Sequence of chain 51.C:
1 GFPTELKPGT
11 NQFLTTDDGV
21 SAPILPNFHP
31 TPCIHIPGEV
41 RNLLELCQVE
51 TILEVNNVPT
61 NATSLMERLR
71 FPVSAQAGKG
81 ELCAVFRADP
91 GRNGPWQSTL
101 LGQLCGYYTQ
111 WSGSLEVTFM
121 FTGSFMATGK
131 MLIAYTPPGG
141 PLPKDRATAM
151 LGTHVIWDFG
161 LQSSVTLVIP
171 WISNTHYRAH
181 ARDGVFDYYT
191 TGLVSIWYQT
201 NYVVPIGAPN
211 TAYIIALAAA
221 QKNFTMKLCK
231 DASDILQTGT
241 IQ

Sequence of chain 55.A:
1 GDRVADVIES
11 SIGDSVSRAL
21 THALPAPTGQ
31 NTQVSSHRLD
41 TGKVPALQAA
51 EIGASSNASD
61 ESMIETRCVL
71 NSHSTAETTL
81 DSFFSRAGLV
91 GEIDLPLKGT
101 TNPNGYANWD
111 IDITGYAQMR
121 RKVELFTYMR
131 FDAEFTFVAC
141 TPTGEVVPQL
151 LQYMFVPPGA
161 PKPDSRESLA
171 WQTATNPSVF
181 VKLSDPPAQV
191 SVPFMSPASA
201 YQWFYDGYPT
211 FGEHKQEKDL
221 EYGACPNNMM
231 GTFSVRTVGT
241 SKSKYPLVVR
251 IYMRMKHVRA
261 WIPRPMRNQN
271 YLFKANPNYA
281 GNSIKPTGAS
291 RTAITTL

The small molecule below binds the protein below.
Small molecule (SMILES): Cc1cccc(-c2ccc(OCCCCCN3CCN(c4ccncc4)C3=O)cc2)c1

Binding-site contacts:
Ligand atom CAU contacts residue ASN228 of chain 55.A at 3.6 Å.
Ligand atom CAN contacts residue PHE155 of chain 55.A at 3.6 Å (hydrophobic).
Ligand atom CAT contacts residue TYR201 of chain 55.A at 3.5 Å (hydrophobic).
Ligand atom CAC contacts residue PHE137 of chain 55.A at 3.8 Å (hydrophobic).
Ligand atom CAD contacts residue ASN228 of chain 55.A at 3.5 Å.
Ligand atom CAY contacts residue PHE155 of chain 55.A at 3.8 Å (hydrophobic).
Ligand atom OAB contacts residue ASP112 of chain 55.A at 3.5 Å.
Ligand atom CAE contacts residue ASP112 of chain 55.A at 3.7 Å.
Ligand atom CAX contacts residue TRP203 of chain 55.A at 3.6 Å (hydrophobic).
Ligand atom OAW contacts residue ILE111 of chain 55.A at 3.6 Å.
Ligand atom CAI contacts residue TRP203 of chain 55.A at 3.6 Å (hydrophobic).
Ligand atom OAW contacts residue MET195 of chain 55.A at 3.5 Å.
Ligand atom CAH contacts residue TRP203 of chain 55.A at 3.5 Å (hydrophobic).
Ligand atom CAE contacts residue THR114 of chain 55.A at 3.5 Å.
Ligand atom CAG contacts residue PHE233 of chain 55.A at 3.2 Å (hydrophobic).
Ligand atom CAI contacts residue THR114 of chain 55.A at 3.8 Å.
Ligand atom CAR contacts residue PHE135 of chain 55.A at 3.4 Å (hydrophobic).
Ligand atom CAH contacts residue ASN228 of chain 55.A at 3.2 Å.
Ligand atom CAZ contacts residue MET195 of chain 55.A at 3.9 Å (hydrophobic).
Ligand atom CAA contacts residue ILE24 of chain 55.C at 3.8 Å (hydrophobic).
Ligand atom CAI contacts residue ASP112 of chain 55.A at 3.5 Å.
Ligand atom CAK contacts residue MET195 of chain 55.A at 3.6 Å (hydrophobic).
Ligand atom CBC contacts residue ASN228 of chain 55.A at 3.9 Å.
Ligand atom CAL contacts residue ILE111 of chain 55.A at 3.6 Å (hydrophobic).
Ligand atom CAH contacts residue GLN202 of chain 55.A at 3.7 Å.
Ligand atom CAG contacts residue PHE137 of chain 55.A at 3.7 Å (hydrophobic).
Ligand atom CAU contacts residue TYR201 of chain 55.A at 3.8 Å (hydrophobic).
Ligand atom CAK contacts residue VAL192 of chain 55.A at 3.1 Å (hydrophobic).
Ligand atom CBC contacts residue TRP203 of chain 55.A at 3.2 Å (hydrophobic).
Ligand atom CAD contacts residue GLN202 of chain 55.A at 3.5 Å.
Ligand atom NBE contacts residue TRP203 of chain 55.A at 3.2 Å.
Ligand atom CAA contacts residue PRO177 of chain 55.A at 3.8 Å (hydrophobic).
Ligand atom CAM contacts residue VAL192 of chain 55.A at 3.3 Å (hydrophobic).
Ligand atom CAC contacts residue PHE233 of chain 55.A at 3.1 Å (hydrophobic).
Ligand atom CAU contacts residue TRP203 of chain 55.A at 3.7 Å (hydrophobic).
Ligand atom CAP contacts residue ILE111 of chain 55.A at 3.8 Å (hydrophobic).
Ligand atom OAB contacts residue ILE113 of chain 55.A at 3.2 Å (h-bond).
Ligand atom CAM contacts residue ILE24 of chain 55.C at 3.7 Å (hydrophobic).
Ligand atom NBE contacts residue ASN228 of chain 55.A at 3.9 Å.
Ligand atom CAJ contacts residue ILE111 of chain 55.A at 3.3 Å (hydrophobic).

Sequence of chain 55.C:
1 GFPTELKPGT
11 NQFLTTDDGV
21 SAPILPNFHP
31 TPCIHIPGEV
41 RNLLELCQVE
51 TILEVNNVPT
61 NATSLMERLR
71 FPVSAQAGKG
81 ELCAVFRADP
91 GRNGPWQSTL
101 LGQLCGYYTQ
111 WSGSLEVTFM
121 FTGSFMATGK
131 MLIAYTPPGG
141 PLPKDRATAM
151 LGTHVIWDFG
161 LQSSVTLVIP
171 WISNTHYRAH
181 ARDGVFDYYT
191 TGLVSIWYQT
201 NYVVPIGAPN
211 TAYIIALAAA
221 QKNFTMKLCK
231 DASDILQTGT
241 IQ